This small molecule binds to this protein.
Small molecule (SMILES): CC(=O)N[C@@H]1[C@@H](O)[C@H](O)[C@@H](CO)O[C@H]1O

Sequence of chain 1.D:
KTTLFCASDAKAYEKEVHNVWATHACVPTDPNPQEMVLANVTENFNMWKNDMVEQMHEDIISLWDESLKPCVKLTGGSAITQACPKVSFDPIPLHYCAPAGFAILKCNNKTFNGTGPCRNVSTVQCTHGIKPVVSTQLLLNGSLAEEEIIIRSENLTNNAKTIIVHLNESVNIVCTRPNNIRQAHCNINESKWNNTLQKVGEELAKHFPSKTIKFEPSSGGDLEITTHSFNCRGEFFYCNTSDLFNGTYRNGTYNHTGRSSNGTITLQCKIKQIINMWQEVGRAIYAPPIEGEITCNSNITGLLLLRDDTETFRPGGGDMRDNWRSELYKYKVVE

Binding-site contacts:
Ligand atom C7 contacts residue THR240 of chain 1.D at 4.3 Å.
Ligand atom C8 contacts residue THR239 of chain 1.D at 3.6 Å.
Ligand atom C2 contacts residue ASN253 of chain 1.D at 2.5 Å.
Ligand atom O5 contacts residue SER255 of chain 1.D at 4.4 Å.
Ligand atom C8 contacts residue THR240 of chain 1.D at 3.6 Å.
Ligand atom C1 contacts residue SER255 of chain 1.D at 4.2 Å.
Ligand atom C5 contacts residue SER255 of chain 1.D at 4.4 Å.
Ligand atom N2 contacts residue ASN253 of chain 1.D at 3.0 Å (h-bond).
Ligand atom O5 contacts residue ASN253 of chain 1.D at 2.5 Å (h-bond).
Ligand atom C3 contacts residue ASN253 of chain 1.D at 3.8 Å.
Ligand atom O7 contacts residue THR240 of chain 1.D at 4.5 Å.
Ligand atom C5 contacts residue ASN253 of chain 1.D at 3.7 Å.
Ligand atom C8 contacts residue LEU236 of chain 1.D at 4.0 Å (hydrophobic).
Ligand atom O7 contacts residue ASN253 of chain 1.D at 3.3 Å (h-bond).
Ligand atom C1 contacts residue ASN253 of chain 1.D at 1.4 Å.
Ligand atom C4 contacts residue ASN253 of chain 1.D at 4.3 Å.
Ligand atom C7 contacts residue ASN253 of chain 1.D at 3.4 Å.